Binding-site contacts:
Ligand atom C7 contacts residue ARG208 of chain 1.A at 3.7 Å.
Ligand atom C1 contacts residue ASN204 of chain 1.A at 1.4 Å.
Ligand atom C5 contacts residue ASN204 of chain 1.A at 3.7 Å.
Ligand atom C2 contacts residue ASN204 of chain 1.A at 2.4 Å.
Ligand atom C5 contacts residue SER206 of chain 1.A at 4.4 Å.
Ligand atom O4 contacts residue ARG208 of chain 1.A at 4.2 Å.
Ligand atom N2 contacts residue ASN204 of chain 1.A at 2.8 Å (h-bond).
Ligand atom O7 contacts residue ARG208 of chain 1.A at 2.9 Å (salt-bridge).
Ligand atom O5 contacts residue SER206 of chain 1.A at 4.5 Å.
Ligand atom C5 contacts residue ARG208 of chain 1.A at 3.9 Å.
Ligand atom C1 contacts residue ASP267 of chain 1.A at 4.3 Å.
Ligand atom C8 contacts residue ARG208 of chain 1.A at 4.0 Å.
Ligand atom O5 contacts residue ASN204 of chain 1.A at 2.4 Å (h-bond).
Ligand atom C6 contacts residue ARG208 of chain 1.A at 4.1 Å.
Ligand atom C5 contacts residue ASP267 of chain 1.A at 4.3 Å.
Ligand atom N2 contacts residue ARG208 of chain 1.A at 4.4 Å.
Ligand atom C7 contacts residue ASN204 of chain 1.A at 3.2 Å.
Ligand atom C6 contacts residue SER206 of chain 1.A at 4.2 Å.
Ligand atom N2 contacts residue LEU269 of chain 1.A at 4.5 Å.
Ligand atom O7 contacts residue LEU269 of chain 1.A at 3.7 Å.
Ligand atom O6 contacts residue ARG208 of chain 1.A at 3.6 Å (salt-bridge).
Ligand atom C8 contacts residue ASN204 of chain 1.A at 3.3 Å.
Ligand atom O5 contacts residue ASP267 of chain 1.A at 4.4 Å.
Ligand atom C4 contacts residue ASN204 of chain 1.A at 4.2 Å.
Ligand atom C3 contacts residue ASN204 of chain 1.A at 3.8 Å.
Ligand atom O7 contacts residue ASN204 of chain 1.A at 4.2 Å.

This small molecule binds to this protein.
Small molecule (SMILES): CC(=O)N[C@H]1[C@H](O[C@H]2[C@H](O)[C@@H](NC(C)=O)CO[C@@H]2CO)O[C@H](CO)[C@@H](O[C@@H]2O[C@H](CO[C@H]3O[C@H](CO)[C@@H](O)[C@H](O)[C@@H]3O)[C@@H](O)[C@H](O[C@H]3O[C@H](CO)[C@@H](O[C@@H]4O[C@H](CO)[C@H](O)[C@H](O)[C@H]4O)[C@H](O)[C@@H]3O)[C@@H]2O)[C@@H]1O

Sequence of chain 1.A:
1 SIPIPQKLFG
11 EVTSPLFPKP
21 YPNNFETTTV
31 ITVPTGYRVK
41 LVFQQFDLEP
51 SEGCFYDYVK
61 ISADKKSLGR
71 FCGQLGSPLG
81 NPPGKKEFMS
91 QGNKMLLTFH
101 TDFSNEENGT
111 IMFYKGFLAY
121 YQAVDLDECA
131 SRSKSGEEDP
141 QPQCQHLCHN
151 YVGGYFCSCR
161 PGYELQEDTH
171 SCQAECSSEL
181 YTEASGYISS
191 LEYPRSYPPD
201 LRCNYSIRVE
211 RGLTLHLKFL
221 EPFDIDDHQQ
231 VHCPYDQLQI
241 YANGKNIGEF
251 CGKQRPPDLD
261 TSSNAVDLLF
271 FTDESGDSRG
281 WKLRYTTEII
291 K